A protein and the small-molecule ligand that binds it are described below.
Small molecule (SMILES): CC(C)[C@H](NC(=O)[C@@H](N)CCC(=O)O)C(=O)N[C@@H](CC(=O)O)C(=O)O

Binding-site contacts:
Ligand atom OD2 contacts residue PHE206 of chain 1.A at 3.8 Å.
Ligand atom CG1 contacts residue TYR162 of chain 1.A at 3.8 Å (hydrophobic).
Ligand atom CG2 contacts residue TYR162 of chain 1.A at 3.3 Å (hydrophobic).
Ligand atom O contacts residue ASN178 of chain 1.A at 4.5 Å.
Ligand atom C contacts residue ARG143 of chain 1.A at 3.5 Å.
Ligand atom CA contacts residue ARG212 of chain 1.A at 4.1 Å.
Ligand atom OD2 contacts residue SER177 of chain 1.A at 4.5 Å.
Ligand atom C contacts residue ASN178 of chain 1.A at 3.6 Å.
Ligand atom OXT contacts residue TYR162 of chain 1.A at 4.3 Å.
Ligand atom CG2 contacts residue LYS147 of chain 1.A at 4.0 Å.
Ligand atom O contacts residue ARG212 of chain 1.A at 2.7 Å (salt-bridge).
Ligand atom CG1 contacts residue ARG212 of chain 1.A at 4.4 Å.
Ligand atom OD2 contacts residue ASN178 of chain 1.A at 4.2 Å.
Ligand atom CG1 contacts residue PHE150 of chain 1.A at 3.8 Å (hydrophobic).
Ligand atom C contacts residue ARG212 of chain 1.A at 3.9 Å.
Ligand atom CB contacts residue ASN178 of chain 1.A at 3.4 Å.
Ligand atom CG1 contacts residue ASN178 of chain 1.A at 3.6 Å.
Ligand atom N contacts residue ASN178 of chain 1.A at 3.0 Å (h-bond).
Ligand atom CG2 contacts residue PHE150 of chain 1.A at 4.2 Å (hydrophobic).
Ligand atom O contacts residue ARG174 of chain 1.A at 3.9 Å.
Ligand atom OD2 contacts residue ARG212 of chain 1.A at 4.4 Å.
Ligand atom CA contacts residue ASN178 of chain 1.A at 3.7 Å.
Ligand atom OD1 contacts residue PHE206 of chain 1.A at 4.0 Å.
Ligand atom CB contacts residue ASN178 of chain 1.A at 4.0 Å.
Ligand atom CB contacts residue ARG174 of chain 1.A at 3.7 Å.
Ligand atom C contacts residue ASN178 of chain 1.A at 3.8 Å.
Ligand atom CG1 contacts residue ALA181 of chain 1.A at 4.1 Å (hydrophobic).
Ligand atom CB contacts residue TYR162 of chain 1.A at 3.5 Å (hydrophobic).
Ligand atom OXT contacts residue ASN178 of chain 1.A at 2.8 Å (h-bond).
Ligand atom OD2 contacts residue ARG208 of chain 1.A at 4.0 Å.
Ligand atom O contacts residue ARG143 of chain 1.A at 2.7 Å (salt-bridge).
Ligand atom CA contacts residue PHE150 of chain 1.A at 4.4 Å (hydrophobic).
Ligand atom N contacts residue ARG212 of chain 1.A at 4.4 Å.
Ligand atom CG contacts residue PHE206 of chain 1.A at 3.9 Å (hydrophobic).
Ligand atom OXT contacts residue ARG143 of chain 1.A at 3.5 Å.
Ligand atom C contacts residue ARG174 of chain 1.A at 4.4 Å.
Ligand atom CA contacts residue ASN178 of chain 1.A at 3.9 Å.

Sequence of chain 1.A:
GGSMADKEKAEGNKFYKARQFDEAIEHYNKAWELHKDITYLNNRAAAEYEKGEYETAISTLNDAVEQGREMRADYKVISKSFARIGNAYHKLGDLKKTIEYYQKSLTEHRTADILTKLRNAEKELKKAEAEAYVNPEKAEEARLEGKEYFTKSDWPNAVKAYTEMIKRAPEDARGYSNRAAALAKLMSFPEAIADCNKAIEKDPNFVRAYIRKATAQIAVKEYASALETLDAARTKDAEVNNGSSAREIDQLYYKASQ